Sequence of chain 1.A:
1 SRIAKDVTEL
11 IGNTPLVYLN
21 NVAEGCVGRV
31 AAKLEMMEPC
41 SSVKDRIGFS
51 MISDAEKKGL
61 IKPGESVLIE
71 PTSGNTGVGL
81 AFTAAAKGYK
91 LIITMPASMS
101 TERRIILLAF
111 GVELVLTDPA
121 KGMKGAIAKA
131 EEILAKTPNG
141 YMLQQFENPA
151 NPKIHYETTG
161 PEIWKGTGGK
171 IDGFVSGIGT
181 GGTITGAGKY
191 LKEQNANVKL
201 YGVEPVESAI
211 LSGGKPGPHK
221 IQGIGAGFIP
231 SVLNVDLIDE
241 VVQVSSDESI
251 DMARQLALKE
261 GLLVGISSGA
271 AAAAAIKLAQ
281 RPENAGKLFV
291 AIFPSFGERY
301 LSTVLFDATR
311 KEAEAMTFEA

A small-molecule ligand and the protein it binds are described below.
Small molecule (SMILES): CC[C@H](C)[C@H](NC(=O)[C@@H](NC(=O)[C@H](Cc1ccc(O)cc1)NC(=O)[C@H](CC(=O)O)NC(=O)[C@H](CO)NC(=O)[C@H](CC1=CN=C2CC=CC=C12)NC(=O)[C@H](CCC(=O)O)NC(=O)[C@@H](N)[C@@H](C)O)C(C)C)C(=O)O

Binding-site contacts:
Ligand atom CG2 contacts residue GLN222 of chain 1.A at 3.7 Å.
Ligand atom OH contacts residue ILE127 of chain 1.A at 3.6 Å.
Ligand atom O contacts residue MET123 of chain 1.A at 2.8 Å.
Ligand atom CZ3 contacts residue GLY225 of chain 1.A at 3.6 Å.
Ligand atom C contacts residue THR72 of chain 1.A at 3.2 Å.
Ligand atom OD2 contacts residue GLY122 of chain 1.A at 3.3 Å.
Ligand atom N contacts residue GLY74 of chain 1.A at 3.6 Å.
Ligand atom CG1 contacts residue SER73 of chain 1.A at 3.0 Å.
Ligand atom CG2 contacts residue LYS44 of chain 1.A at 3.5 Å.
Ligand atom CG1 contacts residue GLN222 of chain 1.A at 3.2 Å.
Ligand atom OG contacts residue MET123 of chain 1.A at 3.1 Å (h-bond).
Ligand atom OXT contacts residue THR72 of chain 1.A at 3.4 Å (h-bond).
Ligand atom O contacts residue GLY74 of chain 1.A at 3.7 Å.
Ligand atom CH2 contacts residue HIS219 of chain 1.A at 3.4 Å.
Ligand atom NE1 contacts residue PRO218 of chain 1.A at 3.5 Å.
Ligand atom C contacts residue MET123 of chain 1.A at 3.7 Å (hydrophobic).
Ligand atom O contacts residue GLY223 of chain 1.A at 2.9 Å (h-bond).
Ligand atom OXT contacts residue GLY74 of chain 1.A at 3.4 Å.
Ligand atom CD1 contacts residue PRO218 of chain 1.A at 3.3 Å (hydrophobic).
Ligand atom CZ3 contacts residue GLY217 of chain 1.A at 3.6 Å.
Ligand atom CG1 contacts residue GLY223 of chain 1.A at 3.6 Å.
Ligand atom CB contacts residue GLN222 of chain 1.A at 3.6 Å.
Ligand atom CG2 contacts residue THR180 of chain 1.A at 3.7 Å.
Ligand atom CG1 contacts residue GLY74 of chain 1.A at 3.3 Å.
Ligand atom CE3 contacts residue GLY217 of chain 1.A at 3.4 Å.
Ligand atom OG contacts residue LYS121 of chain 1.A at 3.4 Å (salt-bridge).
Ligand atom O contacts residue MET123 of chain 1.A at 3.5 Å.
Ligand atom OXT contacts residue ASN75 of chain 1.A at 3.1 Å (h-bond).
Ligand atom CE2 contacts residue PRO218 of chain 1.A at 3.7 Å (hydrophobic).
Ligand atom CZ contacts residue MET123 of chain 1.A at 3.6 Å (hydrophobic).
Ligand atom OG contacts residue LYS124 of chain 1.A at 3.2 Å (salt-bridge).
Ligand atom CD2 contacts residue PRO218 of chain 1.A at 3.6 Å (hydrophobic).
Ligand atom O contacts residue SER73 of chain 1.A at 3.4 Å (h-bond).
Ligand atom OG contacts residue GLY122 of chain 1.A at 3.6 Å.
Ligand atom CE1 contacts residue MET123 of chain 1.A at 3.7 Å (hydrophobic).
Ligand atom O contacts residue THR72 of chain 1.A at 2.4 Å (h-bond).
Ligand atom CG contacts residue PRO218 of chain 1.A at 3.5 Å (hydrophobic).
Ligand atom OXT contacts residue THR76 of chain 1.A at 3.0 Å (h-bond).
Ligand atom O contacts residue GLN145 of chain 1.A at 3.1 Å (h-bond).
Ligand atom C contacts residue GLY74 of chain 1.A at 3.4 Å.